Sequence of chain 1.A:
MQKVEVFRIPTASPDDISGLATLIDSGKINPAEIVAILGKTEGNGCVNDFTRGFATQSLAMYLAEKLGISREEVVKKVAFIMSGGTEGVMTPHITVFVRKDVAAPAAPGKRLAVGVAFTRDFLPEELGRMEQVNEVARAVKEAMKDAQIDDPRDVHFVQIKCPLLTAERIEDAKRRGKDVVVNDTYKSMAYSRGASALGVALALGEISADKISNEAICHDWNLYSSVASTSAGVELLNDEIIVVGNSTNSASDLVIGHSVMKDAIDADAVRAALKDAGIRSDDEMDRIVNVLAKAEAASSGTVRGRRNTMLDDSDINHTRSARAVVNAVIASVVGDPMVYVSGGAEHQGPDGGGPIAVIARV

Sequence of chain 1.B:
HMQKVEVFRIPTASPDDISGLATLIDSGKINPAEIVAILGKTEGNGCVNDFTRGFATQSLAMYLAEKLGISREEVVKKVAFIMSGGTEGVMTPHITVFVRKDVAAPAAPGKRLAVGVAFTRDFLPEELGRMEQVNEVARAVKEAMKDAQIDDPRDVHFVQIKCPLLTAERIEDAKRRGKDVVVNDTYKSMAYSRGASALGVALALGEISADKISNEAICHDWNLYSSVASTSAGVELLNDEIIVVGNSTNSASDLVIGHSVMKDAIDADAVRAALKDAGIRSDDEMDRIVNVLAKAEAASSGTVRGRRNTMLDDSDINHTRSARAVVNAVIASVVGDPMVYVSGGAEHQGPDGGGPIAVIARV

Binding-site contacts:
Ligand atom C1 contacts residue THR57 of chain 1.A at 3.9 Å.
Ligand atom O1 contacts residue THR57 of chain 1.A at 4.2 Å.
Ligand atom C1 contacts residue GLY54 of chain 1.A at 3.3 Å.
Ligand atom C3 contacts residue ALA61 of chain 1.A at 4.2 Å (hydrophobic).
Ligand atom C3 contacts residue GLN58 of chain 1.A at 3.8 Å.
Ligand atom O1 contacts residue GLN58 of chain 1.A at 4.1 Å.
Ligand atom C3 contacts residue THR57 of chain 1.A at 3.9 Å.
Ligand atom O1 contacts residue GLY54 of chain 1.A at 2.9 Å (h-bond).
Ligand atom O3 contacts residue GLN58 of chain 1.A at 3.8 Å.
Ligand atom C2 contacts residue GLN58 of chain 1.A at 4.2 Å.
Ligand atom C3 contacts residue VAL76 of chain 1.A at 4.0 Å (hydrophobic).
Ligand atom O1 contacts residue PHE55 of chain 1.B at 4.5 Å.
Ligand atom C1 contacts residue GLN58 of chain 1.A at 3.3 Å.
Ligand atom C2 contacts residue THR57 of chain 1.A at 3.6 Å.

This protein binds this small molecule.
Small molecule (SMILES): OCCCO